Sequence of chain 1.A:
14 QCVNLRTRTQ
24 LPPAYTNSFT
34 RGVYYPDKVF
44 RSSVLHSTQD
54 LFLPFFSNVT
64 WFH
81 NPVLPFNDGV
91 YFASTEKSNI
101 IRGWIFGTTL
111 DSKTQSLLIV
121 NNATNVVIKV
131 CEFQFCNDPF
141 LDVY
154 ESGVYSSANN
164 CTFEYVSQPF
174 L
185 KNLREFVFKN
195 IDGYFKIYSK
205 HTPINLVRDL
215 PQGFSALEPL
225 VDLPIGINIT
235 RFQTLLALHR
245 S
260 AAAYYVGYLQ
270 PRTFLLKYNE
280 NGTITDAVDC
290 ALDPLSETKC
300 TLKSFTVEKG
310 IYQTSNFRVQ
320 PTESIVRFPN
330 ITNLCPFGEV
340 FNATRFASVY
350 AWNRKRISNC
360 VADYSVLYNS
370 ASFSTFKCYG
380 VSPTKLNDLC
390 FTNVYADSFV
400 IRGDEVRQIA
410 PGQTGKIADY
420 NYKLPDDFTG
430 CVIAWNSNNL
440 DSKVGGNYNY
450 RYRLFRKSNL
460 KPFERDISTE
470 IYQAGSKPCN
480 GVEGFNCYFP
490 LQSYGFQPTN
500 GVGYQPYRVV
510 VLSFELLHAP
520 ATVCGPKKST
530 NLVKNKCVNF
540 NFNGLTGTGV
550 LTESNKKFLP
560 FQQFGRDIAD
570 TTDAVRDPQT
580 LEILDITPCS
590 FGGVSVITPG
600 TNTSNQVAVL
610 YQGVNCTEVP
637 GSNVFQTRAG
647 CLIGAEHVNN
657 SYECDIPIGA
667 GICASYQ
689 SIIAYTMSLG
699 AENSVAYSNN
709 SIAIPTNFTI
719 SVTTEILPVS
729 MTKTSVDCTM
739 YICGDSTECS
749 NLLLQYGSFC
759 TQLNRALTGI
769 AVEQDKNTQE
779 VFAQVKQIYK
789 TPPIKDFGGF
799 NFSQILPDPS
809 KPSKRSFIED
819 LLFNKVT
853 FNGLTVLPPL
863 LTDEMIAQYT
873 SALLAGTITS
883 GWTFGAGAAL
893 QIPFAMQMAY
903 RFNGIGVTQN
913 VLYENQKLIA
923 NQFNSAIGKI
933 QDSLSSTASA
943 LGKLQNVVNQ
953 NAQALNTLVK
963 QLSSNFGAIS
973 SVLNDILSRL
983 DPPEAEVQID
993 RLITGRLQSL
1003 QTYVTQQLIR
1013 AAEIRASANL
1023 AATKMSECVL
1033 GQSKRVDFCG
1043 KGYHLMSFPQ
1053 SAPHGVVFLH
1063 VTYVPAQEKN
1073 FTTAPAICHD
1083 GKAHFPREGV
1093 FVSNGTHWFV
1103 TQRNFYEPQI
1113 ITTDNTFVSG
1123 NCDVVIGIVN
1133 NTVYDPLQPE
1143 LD

This small molecule binds to this protein.
Small molecule (SMILES): CC(=O)N[C@H]1[C@H](O[C@H]2[C@H](O)[C@@H](NC(C)=O)CO[C@@H]2CO)O[C@H](CO)[C@@H](O)[C@@H]1O

Binding-site contacts:
Ligand atom C4 contacts residue ASN232 of chain 1.A at 4.2 Å.
Ligand atom O5 contacts residue THR108 of chain 1.A at 4.0 Å.
Ligand atom C1 contacts residue ASN232 of chain 1.A at 1.4 Å.
Ligand atom C2 contacts residue ASN232 of chain 1.A at 2.5 Å.
Ligand atom C7 contacts residue ASN232 of chain 1.A at 3.2 Å.
Ligand atom C1 contacts residue THR234 of chain 1.A at 4.2 Å.
Ligand atom O6 contacts residue THR108 of chain 1.A at 3.3 Å.
Ligand atom C5 contacts residue ASN232 of chain 1.A at 3.6 Å.
Ligand atom N2 contacts residue ASN232 of chain 1.A at 2.9 Å (h-bond).
Ligand atom O6 contacts residue THR234 of chain 1.A at 4.1 Å.
Ligand atom C8 contacts residue ASN232 of chain 1.A at 4.0 Å.
Ligand atom C5 contacts residue THR234 of chain 1.A at 4.0 Å.
Ligand atom O5 contacts residue ASN232 of chain 1.A at 2.3 Å (h-bond).
Ligand atom C3 contacts residue ASN232 of chain 1.A at 3.8 Å.
Ligand atom O5 contacts residue THR234 of chain 1.A at 3.8 Å.
Ligand atom O6 contacts residue ASN232 of chain 1.A at 4.5 Å.
Ligand atom C6 contacts residue THR234 of chain 1.A at 4.1 Å.
Ligand atom O7 contacts residue ASN232 of chain 1.A at 3.1 Å (h-bond).